A protein and the small-molecule ligand that binds it are described below.
Small molecule (SMILES): CSCC[C@H](NC(=O)CNC(=O)[C@H](CCCCN)NC(=O)[C@@H](N)CCC(N)=O)C(=O)N[C@@H](Cc1ccc(O)cc1)C(=O)O

Sequence of chain 2.E:
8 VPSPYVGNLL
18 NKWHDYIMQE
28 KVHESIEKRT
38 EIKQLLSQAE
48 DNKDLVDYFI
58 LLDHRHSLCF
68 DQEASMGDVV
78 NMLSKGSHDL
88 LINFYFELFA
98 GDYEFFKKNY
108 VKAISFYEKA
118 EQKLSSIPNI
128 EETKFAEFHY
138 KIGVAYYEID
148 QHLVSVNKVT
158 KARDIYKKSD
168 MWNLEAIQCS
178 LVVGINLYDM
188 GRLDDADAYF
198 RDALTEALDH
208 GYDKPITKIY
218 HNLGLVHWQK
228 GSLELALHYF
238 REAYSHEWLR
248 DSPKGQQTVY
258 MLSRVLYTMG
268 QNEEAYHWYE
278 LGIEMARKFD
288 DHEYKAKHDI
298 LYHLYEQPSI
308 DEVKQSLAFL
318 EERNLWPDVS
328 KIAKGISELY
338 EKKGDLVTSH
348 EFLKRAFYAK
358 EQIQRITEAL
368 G

Binding-site contacts:
Ligand atom N contacts residue TYR144 of chain 2.E at 3.5 Å (h-bond).
Ligand atom CE contacts residue LYS251 of chain 2.E at 3.5 Å.
Ligand atom OE1 contacts residue TYR291 of chain 2.E at 3.7 Å.
Ligand atom CB contacts residue LEU178 of chain 2.E at 3.6 Å (hydrophobic).
Ligand atom OH contacts residue VAL141 of chain 2.E at 3.7 Å.
Ligand atom OE1 contacts residue LYS294 of chain 2.E at 2.4 Å (salt-bridge).
Ligand atom SD contacts residue LYS215 of chain 2.E at 3.6 Å.
Ligand atom N contacts residue ASN219 of chain 2.E at 2.9 Å (h-bond).
Ligand atom O contacts residue ASN219 of chain 2.E at 2.8 Å (h-bond).
Ligand atom NZ contacts residue TYR144 of chain 2.E at 2.9 Å (h-bond).
Ligand atom C contacts residue ASP325 of chain 2.E at 3.6 Å.
Ligand atom CE contacts residue GLN254 of chain 2.E at 3.5 Å.
Ligand atom C contacts residue LYS215 of chain 2.E at 3.2 Å.
Ligand atom CE contacts residue ASP147 of chain 2.E at 3.0 Å.
Ligand atom O contacts residue TYR185 of chain 2.E at 2.7 Å (h-bond).
Ligand atom CB contacts residue TYR144 of chain 2.E at 3.4 Å (hydrophobic).
Ligand atom O contacts residue LYS215 of chain 2.E at 3.2 Å.
Ligand atom CA contacts residue LYS215 of chain 2.E at 3.6 Å.
Ligand atom CA contacts residue ASN219 of chain 2.E at 3.2 Å.
Ligand atom OXT contacts residue LYS215 of chain 2.E at 3.3 Å.
Ligand atom OH contacts residue GLU145 of chain 2.E at 2.4 Å (salt-bridge).
Ligand atom CG contacts residue ASP186 of chain 2.E at 3.6 Å.
Ligand atom CE contacts residue THR255 of chain 2.E at 3.7 Å.
Ligand atom CE contacts residue TYR144 of chain 2.E at 3.7 Å (hydrophobic).
Ligand atom CZ contacts residue GLU145 of chain 2.E at 3.5 Å.
Ligand atom N contacts residue ASP325 of chain 2.E at 3.6 Å (salt-bridge).
Ligand atom N contacts residue GLN254 of chain 2.E at 3.6 Å.
Ligand atom CA contacts residue ASP325 of chain 2.E at 3.1 Å.
Ligand atom C contacts residue ASN219 of chain 2.E at 3.5 Å.
Ligand atom CA contacts residue LEU178 of chain 2.E at 3.5 Å (hydrophobic).
Ligand atom CA contacts residue GLN254 of chain 2.E at 3.6 Å.
Ligand atom NZ contacts residue ASP147 of chain 2.E at 2.8 Å (salt-bridge).
Ligand atom CD contacts residue LYS294 of chain 2.E at 3.5 Å.
Ligand atom CE2 contacts residue VAL141 of chain 2.E at 3.6 Å (hydrophobic).
Ligand atom OXT contacts residue GLN175 of chain 2.E at 2.8 Å (h-bond).
Ligand atom O contacts residue LYS251 of chain 2.E at 2.7 Å (salt-bridge).
Ligand atom CB contacts residue GLN254 of chain 2.E at 2.9 Å.
Ligand atom N contacts residue ASP325 of chain 2.E at 3.2 Å (salt-bridge).
Ligand atom O contacts residue LEU178 of chain 2.E at 3.1 Å.
Ligand atom CE contacts residue ASP186 of chain 2.E at 3.1 Å.